Sequence of chain 1.D:
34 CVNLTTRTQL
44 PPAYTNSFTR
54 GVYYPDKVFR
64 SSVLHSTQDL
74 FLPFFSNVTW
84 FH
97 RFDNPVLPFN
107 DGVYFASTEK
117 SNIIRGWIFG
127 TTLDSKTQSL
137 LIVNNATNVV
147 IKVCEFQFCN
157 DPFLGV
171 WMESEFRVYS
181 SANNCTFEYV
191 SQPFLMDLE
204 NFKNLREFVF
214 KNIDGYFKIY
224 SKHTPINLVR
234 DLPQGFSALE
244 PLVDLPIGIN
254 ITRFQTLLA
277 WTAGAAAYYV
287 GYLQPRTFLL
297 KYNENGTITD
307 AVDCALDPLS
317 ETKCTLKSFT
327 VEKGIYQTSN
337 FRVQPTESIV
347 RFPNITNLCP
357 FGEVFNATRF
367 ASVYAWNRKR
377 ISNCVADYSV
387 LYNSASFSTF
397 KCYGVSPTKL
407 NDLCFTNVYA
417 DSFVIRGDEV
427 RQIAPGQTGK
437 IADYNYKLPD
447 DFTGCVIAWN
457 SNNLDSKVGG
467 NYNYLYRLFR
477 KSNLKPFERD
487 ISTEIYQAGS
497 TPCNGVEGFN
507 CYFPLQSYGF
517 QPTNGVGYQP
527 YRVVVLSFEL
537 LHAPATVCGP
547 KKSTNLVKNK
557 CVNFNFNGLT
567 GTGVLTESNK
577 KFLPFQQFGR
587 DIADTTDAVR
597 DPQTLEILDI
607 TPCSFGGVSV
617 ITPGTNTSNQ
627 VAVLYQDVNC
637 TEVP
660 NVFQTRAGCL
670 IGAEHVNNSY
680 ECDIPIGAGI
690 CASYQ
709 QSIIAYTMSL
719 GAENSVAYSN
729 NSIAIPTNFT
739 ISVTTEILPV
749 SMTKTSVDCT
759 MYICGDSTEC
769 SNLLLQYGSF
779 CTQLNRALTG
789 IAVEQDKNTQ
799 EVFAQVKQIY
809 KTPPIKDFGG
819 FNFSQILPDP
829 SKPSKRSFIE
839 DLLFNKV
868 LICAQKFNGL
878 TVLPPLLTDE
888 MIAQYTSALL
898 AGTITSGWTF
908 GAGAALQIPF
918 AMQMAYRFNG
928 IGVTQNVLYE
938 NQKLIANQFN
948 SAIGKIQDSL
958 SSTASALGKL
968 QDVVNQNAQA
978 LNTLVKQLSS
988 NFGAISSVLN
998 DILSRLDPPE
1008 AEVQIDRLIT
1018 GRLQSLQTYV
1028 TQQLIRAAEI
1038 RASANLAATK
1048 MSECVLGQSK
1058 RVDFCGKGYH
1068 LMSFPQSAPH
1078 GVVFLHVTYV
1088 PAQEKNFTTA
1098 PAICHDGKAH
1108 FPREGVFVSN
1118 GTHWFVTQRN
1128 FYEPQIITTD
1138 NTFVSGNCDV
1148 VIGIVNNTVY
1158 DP

Binding-site contacts:
Ligand atom C6 contacts residue GLN599 of chain 1.D at 4.1 Å.
Ligand atom O5 contacts residue PRO598 of chain 1.D at 4.4 Å.
Ligand atom C1 contacts residue GLN599 of chain 1.D at 4.0 Å.
Ligand atom C5 contacts residue GLN599 of chain 1.D at 3.9 Å.
Ligand atom C1 contacts residue ASN350 of chain 1.D at 1.5 Å.
Ligand atom C4 contacts residue ASN350 of chain 1.D at 4.3 Å.
Ligand atom C3 contacts residue ASN350 of chain 1.D at 3.9 Å.
Ligand atom C5 contacts residue ASN350 of chain 1.D at 3.8 Å.
Ligand atom O3 contacts residue GLN599 of chain 1.D at 4.4 Å.
Ligand atom C7 contacts residue ASN350 of chain 1.D at 3.5 Å.
Ligand atom O7 contacts residue ASN350 of chain 1.D at 3.6 Å (h-bond).
Ligand atom C2 contacts residue ASN350 of chain 1.D at 2.5 Å.
Ligand atom O5 contacts residue ASN350 of chain 1.D at 2.4 Å (h-bond).
Ligand atom N2 contacts residue ASN350 of chain 1.D at 2.9 Å (h-bond).
Ligand atom O5 contacts residue GLN599 of chain 1.D at 3.5 Å (h-bond).
Ligand atom O7 contacts residue GLN599 of chain 1.D at 4.1 Å.
Ligand atom C3 contacts residue GLN599 of chain 1.D at 4.0 Å.
Ligand atom C4 contacts residue GLN599 of chain 1.D at 3.5 Å.
Ligand atom C2 contacts residue GLN599 of chain 1.D at 3.5 Å.
Ligand atom C8 contacts residue ASN350 of chain 1.D at 3.9 Å.

A small-molecule ligand and the protein it binds are described below.
Small molecule (SMILES): CC(=O)N[C@@H]1[C@@H](O)[C@H](O)[C@@H](CO)O[C@H]1O